Sequence of chain 3.A:
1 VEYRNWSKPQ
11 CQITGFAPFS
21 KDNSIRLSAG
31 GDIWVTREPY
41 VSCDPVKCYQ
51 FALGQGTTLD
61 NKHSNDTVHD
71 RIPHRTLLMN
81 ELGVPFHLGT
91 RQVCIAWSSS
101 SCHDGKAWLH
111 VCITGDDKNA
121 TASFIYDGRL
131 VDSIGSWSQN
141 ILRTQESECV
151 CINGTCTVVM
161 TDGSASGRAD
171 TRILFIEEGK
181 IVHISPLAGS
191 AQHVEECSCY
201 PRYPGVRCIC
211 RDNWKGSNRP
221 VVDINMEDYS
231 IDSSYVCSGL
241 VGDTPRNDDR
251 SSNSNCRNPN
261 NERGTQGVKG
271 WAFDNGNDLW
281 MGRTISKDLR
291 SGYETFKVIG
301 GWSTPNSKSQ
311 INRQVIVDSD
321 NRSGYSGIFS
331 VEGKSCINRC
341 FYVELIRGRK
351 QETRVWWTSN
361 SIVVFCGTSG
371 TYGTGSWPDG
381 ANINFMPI

The small molecule below binds the protein below.
Small molecule (SMILES): CC(=O)N[C@H]1[C@@H](O[C@H]2[C@H](O)[C@@H](NC(C)=O)[C@H](O[C@H]3[C@H](O)[C@H](O)[C@@H](O[C@@H]4[C@H](O)[C@H](O[C@H]5[C@H](O)[C@@H](NC(C)=O)[C@H](O[C@H]6[C@H](O)[C@@H](NC(C)=O)CO[C@@H]6CO[C@H]6O[C@@H](C)[C@@H](O)[C@@H](O)[C@@H]6O)O[C@@H]5CO)O[C@H](CO)[C@H]4O)O[C@@H]3CO)O[C@@H]2CO)O[C@H](CO)[C@H](OS(=O)(=O)O)[C@@H]1O

Binding-site contacts:
Ligand atom C8 contacts residue ILE388 of chain 3.A at 3.9 Å (hydrophobic).
Ligand atom C1 contacts residue ASN65 of chain 3.A at 1.5 Å.
Ligand atom C7 contacts residue ASN65 of chain 3.A at 3.4 Å.
Ligand atom O3 contacts residue PHE385 of chain 1.A at 4.0 Å.
Ligand atom O3 contacts residue ASN382 of chain 1.A at 3.7 Å.
Ligand atom N2 contacts residue TRP356 of chain 3.A at 4.2 Å.
Ligand atom C8 contacts residue TRP356 of chain 3.A at 3.9 Å (hydrophobic).
Ligand atom C5 contacts residue TRP356 of chain 3.A at 4.1 Å (hydrophobic).
Ligand atom O7 contacts residue ASN65 of chain 3.A at 2.6 Å (h-bond).
Ligand atom C2 contacts residue ASN65 of chain 3.A at 2.5 Å.
Ligand atom O7 contacts residue TRP356 of chain 3.A at 3.2 Å.
Ligand atom C1 contacts residue TRP356 of chain 3.A at 3.8 Å (hydrophobic).
Ligand atom O5 contacts residue TRP356 of chain 3.A at 4.3 Å.
Ligand atom C4 contacts residue ASN65 of chain 3.A at 4.2 Å.
Ligand atom N2 contacts residue ASN65 of chain 3.A at 3.3 Å (h-bond).
Ligand atom O5 contacts residue ASN65 of chain 3.A at 2.3 Å (h-bond).
Ligand atom C3 contacts residue TRP356 of chain 3.A at 4.0 Å (hydrophobic).
Ligand atom C5 contacts residue ASN65 of chain 3.A at 3.7 Å.
Ligand atom C7 contacts residue TRP356 of chain 3.A at 3.6 Å (hydrophobic).
Ligand atom C2 contacts residue TRP356 of chain 3.A at 4.4 Å (hydrophobic).
Ligand atom C3 contacts residue ASN65 of chain 3.A at 3.8 Å.
Ligand atom O6 contacts residue ASN65 of chain 3.A at 4.4 Å.

Sequence of chain 1.A:
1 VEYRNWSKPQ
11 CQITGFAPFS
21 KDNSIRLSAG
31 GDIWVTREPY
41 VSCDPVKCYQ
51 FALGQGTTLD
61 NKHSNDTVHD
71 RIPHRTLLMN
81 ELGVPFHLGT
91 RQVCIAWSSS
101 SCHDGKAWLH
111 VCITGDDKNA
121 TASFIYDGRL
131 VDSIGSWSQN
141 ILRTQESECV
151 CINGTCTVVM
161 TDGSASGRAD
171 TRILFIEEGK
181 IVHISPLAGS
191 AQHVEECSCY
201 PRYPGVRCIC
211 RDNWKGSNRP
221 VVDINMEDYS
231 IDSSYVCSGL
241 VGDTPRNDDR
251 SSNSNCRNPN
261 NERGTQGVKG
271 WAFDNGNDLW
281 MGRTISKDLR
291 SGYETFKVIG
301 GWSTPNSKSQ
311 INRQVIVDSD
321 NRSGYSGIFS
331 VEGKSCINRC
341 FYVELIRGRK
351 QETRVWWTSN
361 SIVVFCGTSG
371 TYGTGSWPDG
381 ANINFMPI